Sequence of chain 1.A:
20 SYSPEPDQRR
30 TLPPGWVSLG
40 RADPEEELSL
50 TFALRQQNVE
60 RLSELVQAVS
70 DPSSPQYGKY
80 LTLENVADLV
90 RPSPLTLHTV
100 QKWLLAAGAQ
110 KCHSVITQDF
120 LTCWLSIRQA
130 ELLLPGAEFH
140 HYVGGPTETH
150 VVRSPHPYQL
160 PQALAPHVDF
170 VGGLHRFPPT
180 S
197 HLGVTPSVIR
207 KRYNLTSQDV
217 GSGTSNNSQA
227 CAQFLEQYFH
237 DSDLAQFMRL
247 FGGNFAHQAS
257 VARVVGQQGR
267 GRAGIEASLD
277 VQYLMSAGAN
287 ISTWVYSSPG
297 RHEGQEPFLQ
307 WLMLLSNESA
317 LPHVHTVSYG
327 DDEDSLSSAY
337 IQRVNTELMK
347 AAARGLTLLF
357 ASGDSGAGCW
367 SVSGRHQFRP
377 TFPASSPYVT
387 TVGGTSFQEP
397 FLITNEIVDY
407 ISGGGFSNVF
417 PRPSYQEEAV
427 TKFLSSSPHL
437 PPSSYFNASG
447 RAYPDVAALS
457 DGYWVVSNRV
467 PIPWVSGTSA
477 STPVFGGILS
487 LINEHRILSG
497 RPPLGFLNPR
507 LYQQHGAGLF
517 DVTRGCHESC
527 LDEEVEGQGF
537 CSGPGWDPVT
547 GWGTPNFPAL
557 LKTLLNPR

The protein below binds the small molecule below.
Small molecule (SMILES): CC(=O)N[C@@H]1[C@@H](O)[C@H](O)[C@@H](CO)O[C@H]1O

Binding-site contacts:
Ligand atom C6 contacts residue SER218 of chain 1.A at 3.9 Å.
Ligand atom C3 contacts residue ASN286 of chain 1.A at 2.6 Å.
Ligand atom O6 contacts residue ASN286 of chain 1.A at 4.0 Å.
Ligand atom O5 contacts residue ASN286 of chain 1.A at 3.7 Å.
Ligand atom C6 contacts residue GLY217 of chain 1.A at 3.1 Å.
Ligand atom C1 contacts residue ASN286 of chain 1.A at 4.4 Å.
Ligand atom C4 contacts residue SER218 of chain 1.A at 4.5 Å.
Ligand atom C2 contacts residue ASN286 of chain 1.A at 4.0 Å.
Ligand atom O3 contacts residue GLY219 of chain 1.A at 4.1 Å.
Ligand atom C5 contacts residue ASN286 of chain 1.A at 2.5 Å.
Ligand atom O3 contacts residue ASN286 of chain 1.A at 3.0 Å (h-bond).
Ligand atom C3 contacts residue GLY219 of chain 1.A at 4.5 Å.
Ligand atom C2 contacts residue GLY219 of chain 1.A at 4.5 Å.
Ligand atom O5 contacts residue SER218 of chain 1.A at 4.5 Å.
Ligand atom C4 contacts residue ASN286 of chain 1.A at 1.4 Å.
Ligand atom C4 contacts residue GLY219 of chain 1.A at 3.9 Å.
Ligand atom C6 contacts residue ASN286 of chain 1.A at 3.0 Å.
Ligand atom C5 contacts residue GLY217 of chain 1.A at 3.8 Å.
Ligand atom C4 contacts residue GLY217 of chain 1.A at 3.4 Å.
Ligand atom O6 contacts residue GLY217 of chain 1.A at 4.2 Å.
Ligand atom O6 contacts residue ALA252 of chain 1.A at 4.0 Å.
Ligand atom C5 contacts residue SER218 of chain 1.A at 4.5 Å.